Binding-site contacts:
Ligand atom C5 contacts residue ASN203 of chain 2.D at 3.6 Å.
Ligand atom O7 contacts residue GLN201 of chain 2.D at 3.9 Å.
Ligand atom O5 contacts residue ASN203 of chain 2.D at 2.3 Å (h-bond).
Ligand atom C6 contacts residue GLU206 of chain 2.D at 3.6 Å.
Ligand atom C7 contacts residue THR205 of chain 2.D at 4.4 Å.
Ligand atom C1 contacts residue ASN203 of chain 2.D at 1.5 Å.
Ligand atom C7 contacts residue ASN203 of chain 2.D at 3.4 Å.
Ligand atom C5 contacts residue THR205 of chain 2.D at 4.0 Å.
Ligand atom O7 contacts residue THR205 of chain 2.D at 4.1 Å.
Ligand atom C7 contacts residue ILE168 of chain 2.D at 4.4 Å (hydrophobic).
Ligand atom C4 contacts residue ASN203 of chain 2.D at 4.3 Å.
Ligand atom C8 contacts residue GLN201 of chain 2.D at 4.4 Å.
Ligand atom O7 contacts residue LYS241 of chain 2.D at 3.6 Å.
Ligand atom C8 contacts residue THR205 of chain 2.D at 4.1 Å.
Ligand atom C8 contacts residue ILE168 of chain 2.D at 3.8 Å (hydrophobic).
Ligand atom O6 contacts residue GLU206 of chain 2.D at 2.7 Å (salt-bridge).
Ligand atom N2 contacts residue ASN203 of chain 2.D at 3.0 Å (h-bond).
Ligand atom C1 contacts residue THR205 of chain 2.D at 3.4 Å.
Ligand atom O7 contacts residue ASN203 of chain 2.D at 3.5 Å (h-bond).
Ligand atom O5 contacts residue THR205 of chain 2.D at 3.9 Å.
Ligand atom C3 contacts residue ASN203 of chain 2.D at 3.8 Å.
Ligand atom O7 contacts residue GLU206 of chain 2.D at 3.9 Å.
Ligand atom C2 contacts residue ASN203 of chain 2.D at 2.5 Å.
Ligand atom O6 contacts residue THR205 of chain 2.D at 4.1 Å.

This protein binds this small molecule.
Small molecule (SMILES): CC(=O)N[C@H]1[C@H](O[C@H]2[C@H](O)[C@@H](NC(C)=O)CO[C@@H]2CO)O[C@H](CO)[C@@H](O)[C@@H]1O

Sequence of chain 2.D:
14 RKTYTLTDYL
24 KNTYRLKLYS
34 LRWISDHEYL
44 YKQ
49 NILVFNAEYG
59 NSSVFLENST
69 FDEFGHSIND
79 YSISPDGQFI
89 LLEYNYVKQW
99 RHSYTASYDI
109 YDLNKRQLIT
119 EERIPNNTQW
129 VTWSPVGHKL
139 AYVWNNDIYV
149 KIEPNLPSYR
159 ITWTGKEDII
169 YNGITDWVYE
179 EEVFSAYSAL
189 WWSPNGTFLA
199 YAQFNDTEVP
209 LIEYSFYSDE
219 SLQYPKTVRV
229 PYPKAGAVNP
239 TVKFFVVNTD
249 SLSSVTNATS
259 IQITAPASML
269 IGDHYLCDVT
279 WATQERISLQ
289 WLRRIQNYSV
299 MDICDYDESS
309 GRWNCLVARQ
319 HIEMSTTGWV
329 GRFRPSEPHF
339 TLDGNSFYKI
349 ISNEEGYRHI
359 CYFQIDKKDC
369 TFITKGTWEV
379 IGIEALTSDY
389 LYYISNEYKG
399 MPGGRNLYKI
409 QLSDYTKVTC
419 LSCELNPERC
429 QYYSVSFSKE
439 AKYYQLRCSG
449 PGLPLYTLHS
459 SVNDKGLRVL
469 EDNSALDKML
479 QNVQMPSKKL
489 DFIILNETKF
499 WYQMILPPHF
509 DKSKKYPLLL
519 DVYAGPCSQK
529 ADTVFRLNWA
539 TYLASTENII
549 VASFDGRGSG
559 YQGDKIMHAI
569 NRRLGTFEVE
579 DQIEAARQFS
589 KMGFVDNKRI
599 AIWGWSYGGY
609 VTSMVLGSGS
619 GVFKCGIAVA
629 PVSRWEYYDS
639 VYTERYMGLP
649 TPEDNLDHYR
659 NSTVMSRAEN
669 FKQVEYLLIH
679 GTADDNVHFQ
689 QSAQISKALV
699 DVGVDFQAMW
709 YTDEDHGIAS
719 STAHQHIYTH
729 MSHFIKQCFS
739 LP